Binding-site contacts:
Ligand atom O2P contacts residue SER57 of chain 1.L at 2.6 Å (h-bond).
Ligand atom CD2 contacts residue SER94 of chain 1.L at 3.1 Å.
Ligand atom OH contacts residue ARG55 of chain 1.L at 2.8 Å (salt-bridge).
Ligand atom O contacts residue THR95 of chain 1.L at 3.4 Å (h-bond).
Ligand atom O contacts residue ASN76 of chain 1.L at 3.5 Å (h-bond).
Ligand atom NE2 contacts residue VAL98 of chain 1.L at 3.3 Å.
Ligand atom CG2 contacts residue ASP91 of chain 1.L at 3.5 Å.
Ligand atom CD2 contacts residue ARG78 of chain 1.L at 3.5 Å.
Ligand atom N contacts residue ASN76 of chain 1.L at 3.4 Å (h-bond).
Ligand atom O1P contacts residue ARG55 of chain 1.L at 3.0 Å (salt-bridge).
Ligand atom O contacts residue ASN76 of chain 1.L at 3.5 Å (h-bond).
Ligand atom O1P contacts residue SER57 of chain 1.L at 3.2 Å.
Ligand atom O contacts residue ILE125 of chain 1.L at 3.5 Å.
Ligand atom O contacts residue TYR123 of chain 1.L at 3.3 Å.
Ligand atom OE1 contacts residue THR74 of chain 1.L at 3.6 Å.
Ligand atom CE1 contacts residue PRO99 of chain 1.L at 3.6 Å (hydrophobic).
Ligand atom N contacts residue TYR124 of chain 1.L at 2.5 Å (h-bond).
Ligand atom OG contacts residue TYR126 of chain 1.L at 3.6 Å (h-bond).
Ligand atom O2P contacts residue SER58 of chain 1.L at 3.6 Å (h-bond).
Ligand atom O contacts residue LEU77 of chain 1.L at 3.3 Å.
Ligand atom OG1 contacts residue ASP91 of chain 1.L at 2.5 Å (salt-bridge).
Ligand atom O3P contacts residue SER58 of chain 1.L at 3.2 Å.
Ligand atom O contacts residue ASP91 of chain 1.L at 3.5 Å.
Ligand atom O contacts residue TYR124 of chain 1.L at 2.8 Å (h-bond).
Ligand atom OE1 contacts residue ASN41 of chain 1.L at 3.3 Å (h-bond).
Ligand atom O2P contacts residue THR65 of chain 1.L at 3.3 Å (h-bond).
Ligand atom O2P contacts residue ARG78 of chain 1.L at 2.6 Å (salt-bridge).
Ligand atom CA contacts residue TYR124 of chain 1.L at 3.3 Å (hydrophobic).
Ligand atom O contacts residue TYR126 of chain 1.L at 3.6 Å (h-bond).
Ligand atom ND1 contacts residue TYR123 of chain 1.L at 3.3 Å.
Ligand atom CE2 contacts residue ARG78 of chain 1.L at 3.2 Å.
Ligand atom CD2 contacts residue GLN96 of chain 1.L at 3.5 Å.
Ligand atom CE1 contacts residue TYR111 of chain 1.L at 3.6 Å (hydrophobic).
Ligand atom C contacts residue TYR124 of chain 1.L at 3.4 Å (hydrophobic).
Ligand atom CZ contacts residue ARG55 of chain 1.L at 3.6 Å.
Ligand atom N contacts residue ASN76 of chain 1.L at 3.2 Å (h-bond).
Ligand atom P contacts residue SER58 of chain 1.L at 3.4 Å.
Ligand atom CB contacts residue TYR124 of chain 1.L at 3.4 Å (hydrophobic).
Ligand atom CG1 contacts residue LYS131 of chain 1.L at 3.5 Å.
Ligand atom O1P contacts residue SER58 of chain 1.L at 2.4 Å (h-bond).

A small-molecule ligand and the protein it binds are described below.
Small molecule (SMILES): CC(C)[C@H](N)C(=O)N[C@@H](CCC(=O)O)C(=O)N[C@@H](Cc1ccc(OP(=O)(O)O)cc1)C(=O)N[C@@H](CO)C(=O)N[C@H](C(=O)N[C@H](C(=O)N[C@H](C(=O)N[C@H](C=O)CC1=NC=NC1)C(C)C)C(C)C)[C@@H](C)O

Sequence of chain 1.L:
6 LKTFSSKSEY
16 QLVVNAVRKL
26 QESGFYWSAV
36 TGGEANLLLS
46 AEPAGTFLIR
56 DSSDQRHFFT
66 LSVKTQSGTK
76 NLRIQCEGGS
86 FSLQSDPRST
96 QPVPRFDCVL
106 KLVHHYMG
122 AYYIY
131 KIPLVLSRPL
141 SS